The protein below binds the small molecule below.
Small molecule (SMILES): CC(C)=CCC/C(C)=C/CO[P](=O)(O)OP(=O)(O)O

Binding-site contacts:
Ligand atom C5 contacts residue LEU71 of chain 1.A at 3.8 Å (hydrophobic).
Ligand atom C7 contacts residue LEU55 of chain 1.A at 3.6 Å (hydrophobic).
Ligand atom O2A contacts residue ASN13 of chain 1.A at 2.8 Å (h-bond).
Ligand atom C4 contacts residue ASN60 of chain 1.A at 3.2 Å.
Ligand atom C5 contacts residue TYR29 of chain 1.A at 3.8 Å (hydrophobic).
Ligand atom C10 contacts residue TYR29 of chain 1.A at 3.5 Å (hydrophobic).
Ligand atom O1B contacts residue ASP11 of chain 1.A at 2.8 Å (salt-bridge).
Ligand atom C8 contacts residue ILE36 of chain 1.A at 3.8 Å (hydrophobic).
Ligand atom C3 contacts residue ASN60 of chain 1.A at 3.4 Å.
Ligand atom C5 contacts residue LEU55 of chain 1.A at 3.1 Å (hydrophobic).
Ligand atom C9 contacts residue ASN13 of chain 1.A at 3.6 Å.
Ligand atom PB contacts residue ARG14 of chain 1.A at 3.8 Å.
Ligand atom O2B contacts residue GLY12 of chain 1.A at 3.3 Å.
Ligand atom C6 contacts residue LEU55 of chain 1.A at 3.2 Å (hydrophobic).
Ligand atom O2A contacts residue GLY12 of chain 1.A at 3.2 Å (h-bond).
Ligand atom O1 contacts residue TYR29 of chain 1.A at 2.4 Å (h-bond).
Ligand atom O2B contacts residue ARG15 of chain 1.A at 2.8 Å (salt-bridge).
Ligand atom C10 contacts residue ALA33 of chain 1.A at 3.7 Å (hydrophobic).
Ligand atom O1 contacts residue ARG63 of chain 1.A at 3.5 Å (salt-bridge).
Ligand atom C4 contacts residue LEU55 of chain 1.A at 3.2 Å (hydrophobic).
Ligand atom C2 contacts residue TYR29 of chain 1.A at 3.5 Å (hydrophobic).
Ligand atom O2B contacts residue ASN13 of chain 1.A at 3.6 Å.
Ligand atom O3B contacts residue ARG14 of chain 1.A at 3.0 Å (salt-bridge).
Ligand atom O2A contacts residue CYS10 of chain 1.A at 3.7 Å.
Ligand atom C6 contacts residue ASN13 of chain 1.A at 3.8 Å.
Ligand atom C1 contacts residue ARG63 of chain 1.A at 3.5 Å.
Ligand atom PA contacts residue TYR29 of chain 1.A at 3.7 Å.
Ligand atom O2B contacts residue ARG14 of chain 1.A at 3.2 Å (salt-bridge).
Ligand atom C1 contacts residue ASN60 of chain 1.A at 3.6 Å.
Ligand atom O1A contacts residue ASP11 of chain 1.A at 3.0 Å (salt-bridge).
Ligand atom C1 contacts residue TYR29 of chain 1.A at 3.0 Å (hydrophobic).
Ligand atom C3 contacts residue LEU55 of chain 1.A at 3.5 Å (hydrophobic).
Ligand atom O1B contacts residue ARG15 of chain 1.A at 2.8 Å (salt-bridge).
Ligand atom C2 contacts residue ASN13 of chain 1.A at 3.6 Å.
Ligand atom O3A contacts residue ARG14 of chain 1.A at 3.1 Å (salt-bridge).
Ligand atom C9 contacts residue GLY32 of chain 1.A at 3.6 Å.
Ligand atom O3A contacts residue ASN13 of chain 1.A at 3.6 Å.
Ligand atom C9 contacts residue ILE36 of chain 1.A at 3.6 Å (hydrophobic).
Ligand atom O1B contacts residue GLY12 of chain 1.A at 3.0 Å (h-bond).
Ligand atom PB contacts residue ARG15 of chain 1.A at 3.7 Å.

Sequence of chain 1.A:
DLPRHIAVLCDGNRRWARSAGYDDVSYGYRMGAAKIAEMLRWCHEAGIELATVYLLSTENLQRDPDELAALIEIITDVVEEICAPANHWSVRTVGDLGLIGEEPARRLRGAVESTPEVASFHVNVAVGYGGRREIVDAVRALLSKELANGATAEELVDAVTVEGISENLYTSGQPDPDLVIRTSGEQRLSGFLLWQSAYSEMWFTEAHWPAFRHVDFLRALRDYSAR